Binding-site contacts:
Ligand atom O1A contacts residue GAL2 of chain 1.F at 1.9 Å (h-bond).
Ligand atom C4 contacts residue GAL2 of chain 1.F at 3.9 Å.
Ligand atom C6 contacts residue GAL2 of chain 1.F at 3.7 Å.
Ligand atom C3 contacts residue GAL2 of chain 1.F at 2.6 Å.
Ligand atom C1 contacts residue GAL2 of chain 1.F at 2.4 Å.
Ligand atom C2 contacts residue GAL2 of chain 1.F at 1.6 Å.
Ligand atom C5 contacts residue GAL2 of chain 1.F at 4.3 Å.
Ligand atom O1B contacts residue GAL2 of chain 1.F at 3.1 Å (h-bond).
Ligand atom O6 contacts residue GAL2 of chain 1.F at 2.4 Å (h-bond).
Ligand atom C9 contacts residue GAL2 of chain 1.F at 4.0 Å.

This small molecule binds to this protein.
Small molecule (SMILES): CC(=O)N[C@H]1[C@H]([C@H](O)[C@H](O)CO)O[C@@](O)(C(=O)O)C[C@@H]1O